Sequence of chain 1.A:
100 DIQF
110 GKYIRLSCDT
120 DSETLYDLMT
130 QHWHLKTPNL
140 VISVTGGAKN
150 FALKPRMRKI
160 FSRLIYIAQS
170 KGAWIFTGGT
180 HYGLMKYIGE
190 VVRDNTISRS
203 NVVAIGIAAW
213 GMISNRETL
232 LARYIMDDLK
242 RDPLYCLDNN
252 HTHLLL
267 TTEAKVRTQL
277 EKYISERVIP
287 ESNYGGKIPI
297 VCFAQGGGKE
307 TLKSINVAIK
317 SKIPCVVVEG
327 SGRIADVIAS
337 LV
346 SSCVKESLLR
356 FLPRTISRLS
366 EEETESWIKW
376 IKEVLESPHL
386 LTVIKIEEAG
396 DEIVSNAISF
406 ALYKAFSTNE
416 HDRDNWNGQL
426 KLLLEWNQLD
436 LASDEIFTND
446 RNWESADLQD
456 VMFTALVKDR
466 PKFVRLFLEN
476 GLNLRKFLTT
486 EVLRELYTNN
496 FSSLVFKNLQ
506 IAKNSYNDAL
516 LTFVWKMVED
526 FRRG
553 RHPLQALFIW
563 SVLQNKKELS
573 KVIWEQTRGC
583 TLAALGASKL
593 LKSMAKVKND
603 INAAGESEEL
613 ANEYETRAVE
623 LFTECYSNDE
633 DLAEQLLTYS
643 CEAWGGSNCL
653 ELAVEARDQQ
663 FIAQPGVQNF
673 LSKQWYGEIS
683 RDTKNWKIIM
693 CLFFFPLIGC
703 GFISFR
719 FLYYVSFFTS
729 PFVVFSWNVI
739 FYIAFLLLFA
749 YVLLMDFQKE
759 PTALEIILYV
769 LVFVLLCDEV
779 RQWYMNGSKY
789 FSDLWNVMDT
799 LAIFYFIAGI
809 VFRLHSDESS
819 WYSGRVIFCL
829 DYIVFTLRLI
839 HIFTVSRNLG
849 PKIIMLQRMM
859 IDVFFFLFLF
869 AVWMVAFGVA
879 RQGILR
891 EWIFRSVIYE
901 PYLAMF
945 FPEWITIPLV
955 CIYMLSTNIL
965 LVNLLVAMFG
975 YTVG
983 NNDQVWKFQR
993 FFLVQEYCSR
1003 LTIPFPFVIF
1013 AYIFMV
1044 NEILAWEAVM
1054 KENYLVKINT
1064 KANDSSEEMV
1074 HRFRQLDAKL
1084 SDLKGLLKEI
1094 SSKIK

Binding-site contacts:
Ligand atom F32 contacts residue PHE733 of chain 1.A at 3.2 Å.
Ligand atom C16 contacts residue ARG836 of chain 1.A at 3.7 Å.
Ligand atom C31 contacts residue PHE733 of chain 1.A at 3.5 Å (hydrophobic).
Ligand atom C26 contacts residue LEU773 of chain 1.A at 3.7 Å (hydrophobic).
Ligand atom C07 contacts residue TYR999 of chain 1.A at 3.5 Å (hydrophobic).
Ligand atom C04 contacts residue LEU847 of chain 1.A at 3.7 Å (hydrophobic).
Ligand atom C02 contacts residue VAL843 of chain 1.A at 3.9 Å (hydrophobic).
Ligand atom C31 contacts residue TYR999 of chain 1.A at 3.8 Å (hydrophobic).
Ligand atom C28 contacts residue ASP797 of chain 1.A at 3.7 Å.
Ligand atom C24 contacts residue LEU773 of chain 1.A at 3.7 Å (hydrophobic).
Ligand atom F13 contacts residue ARG836 of chain 1.A at 3.5 Å.
Ligand atom C28 contacts residue ARG1002 of chain 1.A at 3.9 Å.
Ligand atom C23 contacts residue ARG836 of chain 1.A at 3.7 Å.
Ligand atom F33 contacts residue VAL843 of chain 1.A at 3.3 Å.
Ligand atom C24 contacts residue TYR740 of chain 1.A at 3.6 Å (hydrophobic).
Ligand atom C05 contacts residue LEU847 of chain 1.A at 3.6 Å (hydrophobic).
Ligand atom C26 contacts residue ILE801 of chain 1.A at 4.0 Å (hydrophobic).
Ligand atom O21 contacts residue ARG1002 of chain 1.A at 4.0 Å.
Ligand atom C26 contacts residue ASP797 of chain 1.A at 3.7 Å.
Ligand atom F32 contacts residue ILE840 of chain 1.A at 3.4 Å.
Ligand atom F13 contacts residue ASN794 of chain 1.A at 3.1 Å.
Ligand atom N29 contacts residue ILE840 of chain 1.A at 3.9 Å.
Ligand atom F01 contacts residue SER844 of chain 1.A at 2.9 Å.
Ligand atom C11 contacts residue ARG836 of chain 1.A at 3.9 Å.
Ligand atom C25 contacts residue ASP797 of chain 1.A at 3.7 Å.
Ligand atom C27 contacts residue ASP797 of chain 1.A at 3.6 Å.
Ligand atom C06 contacts residue TYR999 of chain 1.A at 3.9 Å (hydrophobic).
Ligand atom C12 contacts residue ARG836 of chain 1.A at 3.3 Å.
Ligand atom N17 contacts residue ARG836 of chain 1.A at 3.1 Å (salt-bridge).
Ligand atom F14 contacts residue ASN794 of chain 1.A at 3.6 Å.
Ligand atom N20 contacts residue ARG1002 of chain 1.A at 3.9 Å.
Ligand atom C12 contacts residue ASN794 of chain 1.A at 4.0 Å.
Ligand atom C22 contacts residue LEU773 of chain 1.A at 3.9 Å (hydrophobic).
Ligand atom O21 contacts residue LEU773 of chain 1.A at 3.4 Å.
Ligand atom F01 contacts residue VAL843 of chain 1.A at 3.3 Å.
Ligand atom F01 contacts residue ILE840 of chain 1.A at 3.3 Å.
Ligand atom C03 contacts residue PHE733 of chain 1.A at 4.0 Å (hydrophobic).
Ligand atom C08 contacts residue PHE733 of chain 1.A at 4.0 Å (hydrophobic).
Ligand atom C02 contacts residue ILE840 of chain 1.A at 4.0 Å (hydrophobic).
Ligand atom F14 contacts residue ARG836 of chain 1.A at 2.3 Å.

This small molecule binds to this protein.
Small molecule (SMILES): FC(F)(F)c1ccccc1-c1cc(C(F)(F)F)c2[nH]c(C3=NOC4(CCCCC4)C3)nc2c1